This protein binds this small molecule.
Small molecule (SMILES): C#CCNC(=O)[C@H](CNC(=O)[C@H](CNC(=O)CNC(=O)c1cccc(O)c1O)NC(=O)c1cccc(O)c1O)NC(=O)c1cccc(O)c1O

Binding-site contacts:
Ligand atom CBH contacts residue ASN121 of chain 1.A at 3.4 Å.
Ligand atom CBS contacts residue FE1 of chain 1.C at 3.3 Å.
Ligand atom N contacts residue HIS261 of chain 1.A at 3.4 Å (h-bond).
Ligand atom OAD contacts residue SER186 of chain 1.A at 2.8 Å (h-bond).
Ligand atom OAB contacts residue ASN121 of chain 1.A at 2.5 Å (h-bond).
Ligand atom C contacts residue ARG102 of chain 1.A at 3.6 Å.
Ligand atom CBU contacts residue HIS261 of chain 1.A at 3.4 Å.
Ligand atom CBR contacts residue FE1 of chain 1.C at 3.0 Å.
Ligand atom OAK contacts residue FE1 of chain 1.C at 2.4 Å.
Ligand atom O contacts residue ARG102 of chain 1.A at 2.7 Å (salt-bridge).
Ligand atom CBN contacts residue FE1 of chain 1.C at 3.2 Å.
Ligand atom OAJ contacts residue FE1 of chain 1.C at 2.4 Å.
Ligand atom CBQ contacts residue FE1 of chain 1.C at 3.2 Å.
Ligand atom N contacts residue SER160 of chain 1.A at 3.4 Å (h-bond).
Ligand atom CA contacts residue SER160 of chain 1.A at 2.8 Å.
Ligand atom OAD contacts residue TRP188 of chain 1.A at 3.1 Å (h-bond).
Ligand atom OAL contacts residue FE1 of chain 1.C at 2.2 Å.
Ligand atom NBD contacts residue LEU120 of chain 1.A at 3.3 Å.
Ligand atom CAV contacts residue HIS261 of chain 1.A at 3.4 Å.
Ligand atom NBE contacts residue SER160 of chain 1.A at 3.2 Å (h-bond).
Ligand atom OAM contacts residue FE1 of chain 1.C at 2.4 Å.
Ligand atom CAA contacts residue ARG99 of chain 1.A at 3.1 Å.
Ligand atom OAI contacts residue FE1 of chain 1.C at 2.2 Å.
Ligand atom CAX contacts residue ILE97 of chain 1.A at 3.6 Å (hydrophobic).
Ligand atom O contacts residue SER160 of chain 1.A at 2.2 Å (h-bond).
Ligand atom CAN contacts residue ARG99 of chain 1.A at 3.4 Å.
Ligand atom CBR contacts residue HIS261 of chain 1.A at 3.6 Å.
Ligand atom CBP contacts residue FE1 of chain 1.C at 3.3 Å.
Ligand atom CAP contacts residue HIS261 of chain 1.A at 3.7 Å.
Ligand atom CBH contacts residue LEU120 of chain 1.A at 3.5 Å (hydrophobic).
Ligand atom C contacts residue SER160 of chain 1.A at 2.3 Å.
Ligand atom CBJ contacts residue HIS261 of chain 1.A at 3.3 Å.
Ligand atom OAH contacts residue FE1 of chain 1.C at 2.3 Å.
Ligand atom O contacts residue TYR161 of chain 1.A at 3.5 Å (h-bond).
Ligand atom CB contacts residue LEU120 of chain 1.A at 3.3 Å (hydrophobic).
Ligand atom CAV contacts residue PRO224 of chain 1.A at 3.6 Å (hydrophobic).
Ligand atom CBO contacts residue FE1 of chain 1.C at 3.1 Å.
Ligand atom OAD contacts residue SER160 of chain 1.A at 3.4 Å (h-bond).
Ligand atom NBE contacts residue HIS261 of chain 1.A at 3.5 Å (h-bond).
Ligand atom CAR contacts residue PRO224 of chain 1.A at 3.5 Å (hydrophobic).

Sequence of chain 1.A:
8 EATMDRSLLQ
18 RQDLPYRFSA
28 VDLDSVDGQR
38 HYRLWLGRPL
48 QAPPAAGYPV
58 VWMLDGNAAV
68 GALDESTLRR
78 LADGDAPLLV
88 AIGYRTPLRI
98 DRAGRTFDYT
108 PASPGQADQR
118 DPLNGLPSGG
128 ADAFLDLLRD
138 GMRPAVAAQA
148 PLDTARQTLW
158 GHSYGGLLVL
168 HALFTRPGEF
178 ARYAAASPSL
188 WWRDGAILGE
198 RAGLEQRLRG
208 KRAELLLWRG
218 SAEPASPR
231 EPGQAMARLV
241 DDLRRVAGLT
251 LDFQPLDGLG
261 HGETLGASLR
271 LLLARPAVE